Sequence of chain 1.A:
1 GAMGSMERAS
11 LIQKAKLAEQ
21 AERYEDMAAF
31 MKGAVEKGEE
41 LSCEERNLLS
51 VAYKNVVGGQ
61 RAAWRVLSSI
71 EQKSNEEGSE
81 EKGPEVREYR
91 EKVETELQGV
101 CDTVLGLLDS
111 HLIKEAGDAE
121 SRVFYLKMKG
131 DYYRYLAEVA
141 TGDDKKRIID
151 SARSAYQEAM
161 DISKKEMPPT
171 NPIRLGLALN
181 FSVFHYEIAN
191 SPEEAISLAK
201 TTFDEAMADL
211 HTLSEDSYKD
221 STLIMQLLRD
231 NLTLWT

A small-molecule ligand and the protein it binds are described below.
Small molecule (SMILES): [H]/N=C(\N)c1cc(-c2cccc(NC(=O)C(C)(C)Oc3ccc(Cl)cc3)c2)cs1

Sequence of chain 1.B:
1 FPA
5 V

Binding-site contacts:
Ligand atom C11 contacts residue VAL5 of chain 1.B at 4.3 Å (hydrophobic).
Ligand atom C20 contacts residue ASN47 of chain 1.A at 3.8 Å.
Ligand atom C15 contacts residue VAL5 of chain 1.B at 3.8 Å (hydrophobic).
Ligand atom C contacts residue LEU48 of chain 1.A at 4.1 Å (hydrophobic).
Ligand atom C18 contacts residue PRO172 of chain 1.A at 3.7 Å (hydrophobic).
Ligand atom C3 contacts residue ASN47 of chain 1.A at 3.7 Å.
Ligand atom C17 contacts residue ILE173 of chain 1.A at 4.1 Å (hydrophobic).
Ligand atom C15 contacts residue ASN47 of chain 1.A at 4.5 Å.
Ligand atom S contacts residue ASN47 of chain 1.A at 4.3 Å.
Ligand atom C19 contacts residue ASN47 of chain 1.A at 3.6 Å.
Ligand atom C17 contacts residue VAL5 of chain 1.B at 4.0 Å (hydrophobic).
Ligand atom N contacts residue VAL51 of chain 1.A at 3.8 Å.
Ligand atom C12 contacts residue LEU223 of chain 1.A at 3.6 Å (hydrophobic).
Ligand atom CL contacts residue PHE124 of chain 1.A at 4.0 Å.
Ligand atom N2 contacts residue LEU48 of chain 1.A at 3.4 Å.
Ligand atom C14 contacts residue VAL5 of chain 1.B at 4.0 Å (hydrophobic).
Ligand atom C16 contacts residue PRO172 of chain 1.A at 4.4 Å (hydrophobic).
Ligand atom C16 contacts residue VAL5 of chain 1.B at 4.1 Å (hydrophobic).
Ligand atom C contacts residue GLU19 of chain 1.A at 3.6 Å.
Ligand atom C6 contacts residue ASN47 of chain 1.A at 4.2 Å.
Ligand atom C4 contacts residue ASN47 of chain 1.A at 3.7 Å.
Ligand atom C17 contacts residue GLY176 of chain 1.A at 4.3 Å.
Ligand atom C2 contacts residue ASN47 of chain 1.A at 4.0 Å.
Ligand atom N contacts residue GLU19 of chain 1.A at 2.8 Å (salt-bridge).
Ligand atom C1 contacts residue ASN47 of chain 1.A at 4.4 Å.
Ligand atom C18 contacts residue VAL5 of chain 1.B at 4.1 Å (hydrophobic).
Ligand atom C5 contacts residue ASN47 of chain 1.A at 3.8 Å.
Ligand atom S contacts residue GLU44 of chain 1.A at 3.8 Å.
Ligand atom O contacts residue ILE224 of chain 1.A at 3.8 Å.
Ligand atom CL contacts residue ILE173 of chain 1.A at 4.1 Å.
Ligand atom C20 contacts residue GLU44 of chain 1.A at 4.4 Å.
Ligand atom C8 contacts residue ASN47 of chain 1.A at 3.9 Å.
Ligand atom N2 contacts residue GLU19 of chain 1.A at 2.9 Å (salt-bridge).
Ligand atom C7 contacts residue ASN47 of chain 1.A at 4.1 Å.
Ligand atom C18 contacts residue ILE224 of chain 1.A at 3.8 Å (hydrophobic).
Ligand atom C13 contacts residue VAL5 of chain 1.B at 4.3 Å (hydrophobic).
Ligand atom C17 contacts residue PRO172 of chain 1.A at 3.2 Å (hydrophobic).
Ligand atom C13 contacts residue ILE224 of chain 1.A at 4.2 Å (hydrophobic).
Ligand atom CL contacts residue LYS127 of chain 1.A at 3.5 Å.